The small molecule below binds the protein below.
Small molecule (SMILES): CC(C)C[C@@H](C=O)NC(=O)[C@H](CCC(N)=O)NC(=O)[C@@H](N)Cc1ccc(O)cc1.CC[C@H](C)[C@H](NC(=O)CN)C(=O)N[C@H](C(=O)N[C@H](C=O)CCC(=O)O)C(C)C

Binding-site contacts:
Ligand atom CG contacts residue ZN1 of chain 1.F at 3.6 Å.
Ligand atom CD2 contacts residue HIS83 of chain 1.A at 3.6 Å.
Ligand atom O contacts residue PHE112 of chain 1.A at 3.0 Å.
Ligand atom CB contacts residue TYR802 of chain 1.A at 2.8 Å (hydrophobic).
Ligand atom CA contacts residue TYR580 of chain 1.A at 3.7 Å (hydrophobic).
Ligand atom N contacts residue GLU312 of chain 1.A at 2.9 Å (salt-bridge).
Ligand atom CA contacts residue GLY332 of chain 1.A at 3.2 Å.
Ligand atom CD1 contacts residue HIS303 of chain 1.A at 3.4 Å.
Ligand atom CB contacts residue ZN1 of chain 1.F at 3.3 Å.
Ligand atom O contacts residue VAL331 of chain 1.A at 3.5 Å.
Ligand atom CA contacts residue TYR802 of chain 1.A at 3.4 Å (hydrophobic).
Ligand atom CA contacts residue GLU312 of chain 1.A at 3.7 Å.
Ligand atom C contacts residue GLY310 of chain 1.A at 3.5 Å.
Ligand atom OE1 contacts residue THR191 of chain 1.A at 3.4 Å (h-bond).
Ligand atom CG contacts residue THR113 of chain 1.A at 3.2 Å.
Ligand atom O contacts residue GLY310 of chain 1.A at 3.3 Å (h-bond).
Ligand atom C contacts residue ALA111 of chain 1.A at 3.4 Å (hydrophobic).
Ligand atom O contacts residue LEU330 of chain 1.A at 3.6 Å (h-bond).
Ligand atom CG contacts residue TYR802 of chain 1.A at 3.5 Å (hydrophobic).
Ligand atom O contacts residue ALA111 of chain 1.A at 2.4 Å (h-bond).
Ligand atom CG2 contacts residue GLN334 of chain 1.A at 3.1 Å.
Ligand atom CG2 contacts residue GLY306 of chain 1.A at 3.3 Å.
Ligand atom O contacts residue GLY332 of chain 1.A at 3.2 Å (h-bond).
Ligand atom CB contacts residue GLY332 of chain 1.A at 3.5 Å.
Ligand atom C contacts residue GLY332 of chain 1.A at 3.6 Å.
Ligand atom N contacts residue GLY332 of chain 1.A at 3.1 Å (h-bond).
Ligand atom CG2 contacts residue GLY332 of chain 1.A at 3.3 Å.
Ligand atom N contacts residue LEU330 of chain 1.A at 3.2 Å (h-bond).
Ligand atom N contacts residue TYR802 of chain 1.A at 2.8 Å (h-bond).
Ligand atom CA contacts residue GLY310 of chain 1.A at 3.2 Å.
Ligand atom CD2 contacts residue ZN1 of chain 1.F at 3.4 Å.
Ligand atom CB contacts residue GLU160 of chain 1.A at 3.7 Å.
Ligand atom CG2 contacts residue HIS307 of chain 1.A at 3.7 Å.
Ligand atom NE2 contacts residue THR113 of chain 1.A at 3.5 Å (h-bond).
Ligand atom CG1 contacts residue GLY332 of chain 1.A at 3.3 Å.
Ligand atom N contacts residue GLU160 of chain 1.A at 3.7 Å.
Ligand atom CD1 contacts residue TYR802 of chain 1.A at 3.4 Å (hydrophobic).
Ligand atom CE2 contacts residue GLN82 of chain 1.A at 3.4 Å.
Ligand atom CD2 contacts residue GLN82 of chain 1.A at 3.0 Å.
Ligand atom N contacts residue GLY310 of chain 1.A at 2.6 Å (h-bond).

Sequence of chain 1.A:
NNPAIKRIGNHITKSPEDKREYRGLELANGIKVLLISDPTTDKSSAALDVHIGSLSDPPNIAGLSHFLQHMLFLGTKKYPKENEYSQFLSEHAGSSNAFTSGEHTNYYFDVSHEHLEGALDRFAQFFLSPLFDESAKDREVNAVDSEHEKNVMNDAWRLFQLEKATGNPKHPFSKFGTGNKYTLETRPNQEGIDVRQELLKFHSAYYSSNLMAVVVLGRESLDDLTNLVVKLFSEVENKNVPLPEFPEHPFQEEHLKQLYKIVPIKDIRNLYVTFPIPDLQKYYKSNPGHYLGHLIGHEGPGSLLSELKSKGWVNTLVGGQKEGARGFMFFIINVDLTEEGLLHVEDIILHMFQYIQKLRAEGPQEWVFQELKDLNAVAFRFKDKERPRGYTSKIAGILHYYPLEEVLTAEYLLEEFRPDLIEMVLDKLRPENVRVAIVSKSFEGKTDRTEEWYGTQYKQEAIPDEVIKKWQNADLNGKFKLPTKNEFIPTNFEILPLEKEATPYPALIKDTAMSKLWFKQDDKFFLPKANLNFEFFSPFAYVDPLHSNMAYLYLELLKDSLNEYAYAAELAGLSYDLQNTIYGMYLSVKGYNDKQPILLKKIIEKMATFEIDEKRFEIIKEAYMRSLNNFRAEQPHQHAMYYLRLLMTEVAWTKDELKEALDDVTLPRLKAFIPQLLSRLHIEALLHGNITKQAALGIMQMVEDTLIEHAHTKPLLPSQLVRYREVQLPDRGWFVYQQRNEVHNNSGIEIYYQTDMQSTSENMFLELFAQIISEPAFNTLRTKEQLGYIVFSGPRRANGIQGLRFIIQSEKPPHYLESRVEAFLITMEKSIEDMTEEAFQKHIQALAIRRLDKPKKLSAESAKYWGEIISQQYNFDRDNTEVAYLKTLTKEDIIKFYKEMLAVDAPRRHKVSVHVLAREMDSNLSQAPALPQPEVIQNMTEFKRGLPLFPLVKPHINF